A small-molecule ligand and the protein it binds are described below.
Small molecule (SMILES): CC(=O)N[C@@H]1[C@@H](O)[C@H](O)[C@@H](CO)O[C@H]1O

Sequence of chain 1.B:
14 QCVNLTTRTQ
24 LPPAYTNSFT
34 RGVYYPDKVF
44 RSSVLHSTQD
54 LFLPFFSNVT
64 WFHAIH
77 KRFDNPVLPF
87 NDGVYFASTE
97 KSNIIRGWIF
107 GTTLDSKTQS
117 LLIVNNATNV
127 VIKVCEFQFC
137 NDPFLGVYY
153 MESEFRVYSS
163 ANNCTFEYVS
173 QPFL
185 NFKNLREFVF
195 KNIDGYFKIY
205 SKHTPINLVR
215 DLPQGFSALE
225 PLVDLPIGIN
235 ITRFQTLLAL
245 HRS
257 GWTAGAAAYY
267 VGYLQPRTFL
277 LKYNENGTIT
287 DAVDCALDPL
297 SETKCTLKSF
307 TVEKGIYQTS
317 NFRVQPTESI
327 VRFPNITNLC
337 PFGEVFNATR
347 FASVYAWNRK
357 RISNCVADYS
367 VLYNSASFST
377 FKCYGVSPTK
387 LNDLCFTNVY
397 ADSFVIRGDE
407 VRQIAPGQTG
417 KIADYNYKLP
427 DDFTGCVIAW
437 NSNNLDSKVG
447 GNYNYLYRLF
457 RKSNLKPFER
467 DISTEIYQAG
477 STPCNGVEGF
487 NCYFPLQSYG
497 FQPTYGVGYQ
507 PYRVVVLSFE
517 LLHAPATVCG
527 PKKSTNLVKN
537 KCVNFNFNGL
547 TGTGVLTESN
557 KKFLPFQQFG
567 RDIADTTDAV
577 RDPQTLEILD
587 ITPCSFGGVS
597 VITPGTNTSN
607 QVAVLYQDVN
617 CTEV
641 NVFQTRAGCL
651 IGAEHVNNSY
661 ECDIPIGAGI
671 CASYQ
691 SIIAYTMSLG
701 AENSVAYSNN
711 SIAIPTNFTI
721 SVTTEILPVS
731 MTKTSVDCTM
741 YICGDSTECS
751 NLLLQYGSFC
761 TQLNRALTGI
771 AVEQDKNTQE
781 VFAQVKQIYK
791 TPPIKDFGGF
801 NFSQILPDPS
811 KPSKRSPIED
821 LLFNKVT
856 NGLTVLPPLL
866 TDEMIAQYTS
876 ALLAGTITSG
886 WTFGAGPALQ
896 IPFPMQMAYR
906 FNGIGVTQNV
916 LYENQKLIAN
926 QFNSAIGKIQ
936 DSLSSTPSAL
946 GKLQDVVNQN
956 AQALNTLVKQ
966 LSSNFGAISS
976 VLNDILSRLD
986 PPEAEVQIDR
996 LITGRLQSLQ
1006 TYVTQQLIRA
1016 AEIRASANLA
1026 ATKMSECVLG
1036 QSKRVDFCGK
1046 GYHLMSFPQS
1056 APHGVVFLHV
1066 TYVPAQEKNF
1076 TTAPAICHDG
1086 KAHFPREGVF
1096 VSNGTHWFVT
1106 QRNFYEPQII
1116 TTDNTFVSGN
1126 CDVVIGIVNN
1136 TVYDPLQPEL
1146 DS

Binding-site contacts:
Ligand atom N2 contacts residue ASN165 of chain 1.B at 2.9 Å (h-bond).
Ligand atom C4 contacts residue ASN165 of chain 1.B at 4.3 Å.
Ligand atom C5 contacts residue ASN165 of chain 1.B at 3.7 Å.
Ligand atom O6 contacts residue ASN164 of chain 1.B at 3.8 Å.
Ligand atom C3 contacts residue ASN165 of chain 1.B at 3.8 Å.
Ligand atom C2 contacts residue ASN165 of chain 1.B at 2.5 Å.
Ligand atom O5 contacts residue ASN164 of chain 1.B at 4.0 Å.
Ligand atom C7 contacts residue ASN165 of chain 1.B at 3.2 Å.
Ligand atom C1 contacts residue GLU132 of chain 1.B at 3.3 Å.
Ligand atom C1 contacts residue ASN165 of chain 1.B at 1.4 Å.
Ligand atom O7 contacts residue ASN165 of chain 1.B at 3.2 Å.
Ligand atom O6 contacts residue ASN165 of chain 1.B at 4.1 Å.
Ligand atom O5 contacts residue ASN165 of chain 1.B at 2.4 Å (h-bond).
Ligand atom C8 contacts residue ASN165 of chain 1.B at 4.4 Å.
Ligand atom O5 contacts residue GLU132 of chain 1.B at 3.9 Å.
Ligand atom C6 contacts residue ASN164 of chain 1.B at 4.0 Å.